Binding-site contacts:
Ligand atom C09 contacts residue LEU235 of chain 1.A at 4.1 Å (hydrophobic).
Ligand atom CL10 contacts residue FAD1 of chain 1.C at 3.3 Å.
Ligand atom C02 contacts residue FAD1 of chain 1.C at 3.3 Å.
Ligand atom C11 contacts residue PHE234 of chain 1.A at 3.3 Å (hydrophobic).
Ligand atom N01 contacts residue TRP407 of chain 1.A at 3.1 Å (h-bond).
Ligand atom C03 contacts residue FAD1 of chain 1.C at 3.6 Å.
Ligand atom C04 contacts residue FAD1 of chain 1.C at 3.6 Å.
Ligand atom C12 contacts residue FAD1 of chain 1.C at 3.4 Å.
Ligand atom C11 contacts residue FAD1 of chain 1.C at 3.2 Å.
Ligand atom N05 contacts residue GLU377 of chain 1.A at 3.9 Å.
Ligand atom CL10 contacts residue GLU238 of chain 1.A at 3.0 Å.
Ligand atom C09 contacts residue PHE234 of chain 1.A at 3.4 Å (hydrophobic).
Ligand atom C04 contacts residue PHE406 of chain 1.A at 3.8 Å (hydrophobic).
Ligand atom C04 contacts residue PHE234 of chain 1.A at 3.7 Å (hydrophobic).
Ligand atom C03 contacts residue PHE234 of chain 1.A at 3.8 Å (hydrophobic).
Ligand atom N01 contacts residue GLU238 of chain 1.A at 3.6 Å.
Ligand atom N05 contacts residue PHE234 of chain 1.A at 3.7 Å.
Ligand atom N01 contacts residue PHE234 of chain 1.A at 3.6 Å.
Ligand atom C07 contacts residue FAD1 of chain 1.C at 3.5 Å.
Ligand atom C08 contacts residue PHE234 of chain 1.A at 3.8 Å (hydrophobic).
Ligand atom CL10 contacts residue LEU235 of chain 1.A at 3.6 Å.
Ligand atom C06 contacts residue FAD1 of chain 1.C at 3.5 Å.
Ligand atom C04 contacts residue HIS378 of chain 1.A at 3.4 Å.
Ligand atom C09 contacts residue GLU238 of chain 1.A at 4.0 Å.
Ligand atom C08 contacts residue FAD1 of chain 1.C at 3.5 Å.
Ligand atom C07 contacts residue PHE234 of chain 1.A at 3.9 Å (hydrophobic).
Ligand atom C06 contacts residue PHE234 of chain 1.A at 3.6 Å (hydrophobic).
Ligand atom N05 contacts residue HIS378 of chain 1.A at 3.4 Å.
Ligand atom C02 contacts residue PHE234 of chain 1.A at 3.5 Å (hydrophobic).
Ligand atom C02 contacts residue TRP407 of chain 1.A at 4.1 Å (hydrophobic).
Ligand atom C12 contacts residue PHE234 of chain 1.A at 3.4 Å (hydrophobic).
Ligand atom C03 contacts residue PHE406 of chain 1.A at 3.5 Å (hydrophobic).
Ligand atom N01 contacts residue FAD1 of chain 1.C at 3.5 Å (h-bond).
Ligand atom N05 contacts residue FAD1 of chain 1.C at 3.7 Å.
Ligand atom C03 contacts residue TRP407 of chain 1.A at 4.2 Å (hydrophobic).
Ligand atom CL10 contacts residue SER100 of chain 1.A at 3.4 Å.
Ligand atom CL10 contacts residue PHE234 of chain 1.A at 4.0 Å.
Ligand atom C11 contacts residue GLU238 of chain 1.A at 3.5 Å.
Ligand atom CL10 contacts residue LYS101 of chain 1.A at 4.3 Å.
Ligand atom C09 contacts residue FAD1 of chain 1.C at 3.1 Å.

The small molecule below binds the protein below.
Small molecule (SMILES): Nc1ccnc2ccc(Cl)cc12

Sequence of chain 1.A:
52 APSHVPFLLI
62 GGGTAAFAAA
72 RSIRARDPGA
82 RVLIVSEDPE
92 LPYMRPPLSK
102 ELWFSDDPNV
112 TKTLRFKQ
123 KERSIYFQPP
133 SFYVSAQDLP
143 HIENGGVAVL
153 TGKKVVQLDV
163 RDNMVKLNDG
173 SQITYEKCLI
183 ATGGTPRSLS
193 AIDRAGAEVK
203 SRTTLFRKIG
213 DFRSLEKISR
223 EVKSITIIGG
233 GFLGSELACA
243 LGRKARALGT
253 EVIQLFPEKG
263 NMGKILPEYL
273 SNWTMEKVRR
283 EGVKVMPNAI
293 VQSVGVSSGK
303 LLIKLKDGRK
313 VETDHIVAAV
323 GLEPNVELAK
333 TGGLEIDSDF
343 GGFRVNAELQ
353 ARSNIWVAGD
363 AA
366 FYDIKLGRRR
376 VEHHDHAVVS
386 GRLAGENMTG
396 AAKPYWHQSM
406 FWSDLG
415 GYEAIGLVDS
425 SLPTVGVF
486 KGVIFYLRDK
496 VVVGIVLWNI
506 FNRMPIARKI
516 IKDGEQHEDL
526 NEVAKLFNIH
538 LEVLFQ